Binding-site contacts:
Ligand atom C42 contacts residue VAL23 of chain 18.C at 3.4 Å (hydrophobic).
Ligand atom C41 contacts residue VAL23 of chain 18.C at 2.8 Å (hydrophobic).
Ligand atom C30 contacts residue HIS227 of chain 18.C at 3.1 Å.
Ligand atom C19 contacts residue ARG276 of chain 18.C at 3.9 Å.
Ligand atom C39 contacts residue ALA231 of chain 18.C at 3.8 Å (hydrophobic).
Ligand atom C08 contacts residue HIS227 of chain 18.C at 2.9 Å.
Ligand atom C07 contacts residue HIS227 of chain 18.C at 2.3 Å.
Ligand atom O06 contacts residue THR274 of chain 18.C at 3.1 Å (h-bond).
Ligand atom C17 contacts residue LEU361 of chain 18.C at 3.9 Å (hydrophobic).
Ligand atom C14 contacts residue THR274 of chain 18.C at 3.6 Å.
Ligand atom O14 contacts residue HIS227 of chain 18.C at 2.1 Å (h-bond).
Ligand atom O13 contacts residue ARG359 of chain 18.C at 3.1 Å (salt-bridge).
Ligand atom C16 contacts residue PRO272 of chain 18.C at 3.6 Å (hydrophobic).
Ligand atom C09 contacts residue HIS227 of chain 18.C at 3.3 Å.
Ligand atom C06 contacts residue ASP224 of chain 18.C at 3.4 Å.
Ligand atom C44 contacts residue LEU361 of chain 18.C at 3.8 Å (hydrophobic).
Ligand atom O08 contacts residue ARG276 of chain 18.C at 3.3 Å.
Ligand atom C05 contacts residue HIS227 of chain 18.C at 2.9 Å.
Ligand atom C44 contacts residue GLY360 of chain 18.C at 3.9 Å.
Ligand atom C13 contacts residue HIS227 of chain 18.C at 3.9 Å.
Ligand atom O13 contacts residue GLY360 of chain 18.C at 3.8 Å.
Ligand atom C08 contacts residue LEU228 of chain 18.C at 3.6 Å (hydrophobic).
Ligand atom O06 contacts residue LEU273 of chain 18.C at 3.6 Å.
Ligand atom O13 contacts residue PRO358 of chain 18.C at 3.5 Å.
Ligand atom O06 contacts residue PRO272 of chain 18.C at 3.6 Å.
Ligand atom C14 contacts residue LEU215 of chain 18.C at 3.8 Å (hydrophobic).
Ligand atom O12 contacts residue GLY360 of chain 18.C at 3.4 Å (h-bond).
Ligand atom C40 contacts residue SER234 of chain 18.C at 3.1 Å.
Ligand atom C31 contacts residue HIS227 of chain 18.C at 3.8 Å.
Ligand atom C19 contacts residue THR274 of chain 18.C at 3.2 Å.
Ligand atom C40 contacts residue VAL23 of chain 18.C at 3.5 Å (hydrophobic).
Ligand atom C15 contacts residue PRO272 of chain 18.C at 3.3 Å (hydrophobic).
Ligand atom C06 contacts residue HIS227 of chain 18.C at 2.3 Å.
Ligand atom O05 contacts residue LEU361 of chain 18.C at 3.8 Å.
Ligand atom O06 contacts residue LEU215 of chain 18.C at 3.7 Å.
Ligand atom C36 contacts residue HIS227 of chain 18.C at 3.7 Å.
Ligand atom C04 contacts residue HIS227 of chain 18.C at 3.3 Å.
Ligand atom C41 contacts residue SER234 of chain 18.C at 3.7 Å.
Ligand atom C28 contacts residue PRO358 of chain 18.C at 3.8 Å (hydrophobic).
Ligand atom O07 contacts residue ARG276 of chain 18.C at 3.8 Å.

This protein binds this small molecule.
Small molecule (SMILES): CC(=O)O[C@H]1C(=O)[C@@]2(C)[C@H]([C@H](OC(=O)c3ccccc3)[C@]3(O)C[C@H](OC(=O)[C@H](O)[C@@H](NC(=O)c4ccccc4)c4ccccc4)C(C)=C1C3(C)C)[C@]1(OC(C)=O)CO[C@@H]1C[C@@H]2O

Sequence of chain 18.C:
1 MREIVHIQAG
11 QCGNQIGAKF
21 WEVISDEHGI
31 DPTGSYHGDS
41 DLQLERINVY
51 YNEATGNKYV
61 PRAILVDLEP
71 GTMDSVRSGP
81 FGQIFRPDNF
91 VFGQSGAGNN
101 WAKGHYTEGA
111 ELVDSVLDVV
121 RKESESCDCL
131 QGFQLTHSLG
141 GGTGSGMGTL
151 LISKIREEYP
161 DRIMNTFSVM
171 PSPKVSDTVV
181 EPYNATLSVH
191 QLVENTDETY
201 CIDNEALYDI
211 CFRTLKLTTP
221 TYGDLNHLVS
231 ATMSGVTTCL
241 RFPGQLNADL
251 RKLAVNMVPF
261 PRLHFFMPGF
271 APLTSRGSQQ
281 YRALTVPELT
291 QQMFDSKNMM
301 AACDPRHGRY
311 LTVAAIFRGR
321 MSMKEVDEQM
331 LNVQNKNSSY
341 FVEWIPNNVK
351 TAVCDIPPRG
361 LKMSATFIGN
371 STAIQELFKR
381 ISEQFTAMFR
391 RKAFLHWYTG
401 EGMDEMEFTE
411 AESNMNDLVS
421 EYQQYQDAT